Binding-site contacts:
Ligand atom N1 contacts residue GLN249 of chain 1.C at 2.9 Å (h-bond).
Ligand atom O2 contacts residue ARG200 of chain 1.C at 2.7 Å (salt-bridge).
Ligand atom O8 contacts residue THR72 of chain 1.D at 3.1 Å (h-bond).
Ligand atom C10 contacts residue LEU194 of chain 1.C at 3.6 Å (hydrophobic).
Ligand atom N7 contacts residue THR72 of chain 1.D at 3.0 Å (h-bond).
Ligand atom O2 contacts residue ILE248 of chain 1.C at 2.8 Å (h-bond).
Ligand atom N1 contacts residue GLN303 of chain 1.C at 3.9 Å.
Ligand atom N7 contacts residue ALA71 of chain 1.D at 3.8 Å.
Ligand atom C4 contacts residue PHE183 of chain 1.C at 3.4 Å (hydrophobic).
Ligand atom O8 contacts residue ALA71 of chain 1.D at 3.6 Å.
Ligand atom O6 contacts residue TYR10 of chain 1.D at 3.7 Å.
Ligand atom C6 contacts residue GLN249 of chain 1.C at 3.7 Å.
Ligand atom O2 contacts residue SER247 of chain 1.C at 3.4 Å.
Ligand atom O2 contacts residue GLN249 of chain 1.C at 3.7 Å.
Ligand atom C5 contacts residue THR72 of chain 1.D at 3.9 Å.
Ligand atom O6 contacts residue THR72 of chain 1.D at 3.6 Å.
Ligand atom C2 contacts residue ARG200 of chain 1.C at 3.5 Å.
Ligand atom C8 contacts residue THR72 of chain 1.D at 3.1 Å.
Ligand atom C6 contacts residue PHE183 of chain 1.C at 3.6 Å (hydrophobic).
Ligand atom O8 contacts residue LEU194 of chain 1.C at 3.6 Å.
Ligand atom C2 contacts residue ILE248 of chain 1.C at 3.8 Å (hydrophobic).
Ligand atom N9 contacts residue ASN275 of chain 1.C at 3.9 Å.
Ligand atom N3 contacts residue ARG200 of chain 1.C at 3.2 Å (salt-bridge).
Ligand atom C5 contacts residue PHE183 of chain 1.C at 3.5 Å (hydrophobic).
Ligand atom N3 contacts residue PHE183 of chain 1.C at 3.8 Å.
Ligand atom C2 contacts residue PHE183 of chain 1.C at 3.7 Å (hydrophobic).
Ligand atom O2 contacts residue PHE183 of chain 1.C at 3.9 Å.
Ligand atom C10 contacts residue ARG200 of chain 1.C at 3.7 Å.
Ligand atom C2 contacts residue GLN249 of chain 1.C at 3.8 Å.
Ligand atom N1 contacts residue PHE183 of chain 1.C at 3.7 Å.
Ligand atom C8 contacts residue PHE183 of chain 1.C at 3.9 Å (hydrophobic).
Ligand atom C4 contacts residue ASN275 of chain 1.C at 3.6 Å.
Ligand atom N9 contacts residue PHE183 of chain 1.C at 3.6 Å.
Ligand atom N3 contacts residue ASN275 of chain 1.C at 3.3 Å (h-bond).
Ligand atom C8 contacts residue LEU194 of chain 1.C at 3.9 Å (hydrophobic).
Ligand atom N9 contacts residue LEU194 of chain 1.C at 3.9 Å.
Ligand atom O6 contacts residue GLN249 of chain 1.C at 3.0 Å (h-bond).
Ligand atom C10 contacts residue ASN275 of chain 1.C at 3.8 Å.
Ligand atom O8 contacts residue ASP73 of chain 1.D at 2.9 Å (salt-bridge).
Ligand atom C8 contacts residue ASP73 of chain 1.D at 3.8 Å.

This small molecule binds to this protein.
Small molecule (SMILES): Cn1c(=O)[nH]c2c(=O)[nH]c(=O)[nH]c21

Sequence of chain 1.C:
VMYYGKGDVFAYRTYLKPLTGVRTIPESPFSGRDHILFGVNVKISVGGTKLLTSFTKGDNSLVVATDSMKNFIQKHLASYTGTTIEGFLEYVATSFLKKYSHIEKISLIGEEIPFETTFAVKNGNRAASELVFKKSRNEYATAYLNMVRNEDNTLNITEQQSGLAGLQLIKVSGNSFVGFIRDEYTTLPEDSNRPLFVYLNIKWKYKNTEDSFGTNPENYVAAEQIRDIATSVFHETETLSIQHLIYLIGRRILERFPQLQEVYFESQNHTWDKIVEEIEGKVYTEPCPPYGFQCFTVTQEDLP

Sequence of chain 1.D:
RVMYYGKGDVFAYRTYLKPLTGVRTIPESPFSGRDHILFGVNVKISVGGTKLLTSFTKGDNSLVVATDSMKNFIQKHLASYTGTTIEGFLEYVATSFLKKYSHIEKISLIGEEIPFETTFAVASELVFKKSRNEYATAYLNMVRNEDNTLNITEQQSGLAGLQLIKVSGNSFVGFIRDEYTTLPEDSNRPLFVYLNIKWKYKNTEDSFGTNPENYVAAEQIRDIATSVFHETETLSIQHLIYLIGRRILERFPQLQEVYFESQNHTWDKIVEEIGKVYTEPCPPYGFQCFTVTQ